Sequence of chain 1.A:
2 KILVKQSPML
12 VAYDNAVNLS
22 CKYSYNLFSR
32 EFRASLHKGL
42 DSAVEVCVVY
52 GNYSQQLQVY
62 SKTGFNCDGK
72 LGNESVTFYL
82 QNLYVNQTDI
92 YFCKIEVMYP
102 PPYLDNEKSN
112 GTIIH

Binding-site contacts:
Ligand atom O6 contacts residue LEU41 of chain 2.A at 2.6 Å (h-bond).
Ligand atom C7 contacts residue LEU4 of chain 1.A at 4.2 Å (hydrophobic).
Ligand atom C6 contacts residue ASP42 of chain 2.A at 4.0 Å.
Ligand atom C5 contacts residue ASN111 of chain 1.A at 3.6 Å.
Ligand atom O6 contacts residue ASP42 of chain 2.A at 3.2 Å.
Ligand atom O7 contacts residue LEU4 of chain 1.A at 3.8 Å.
Ligand atom C7 contacts residue GLU108 of chain 1.A at 4.2 Å.
Ligand atom C3 contacts residue ASN111 of chain 1.A at 3.9 Å.
Ligand atom C8 contacts residue LEU4 of chain 1.A at 4.0 Å (hydrophobic).
Ligand atom C8 contacts residue GLU108 of chain 1.A at 3.6 Å.
Ligand atom C6 contacts residue LEU41 of chain 2.A at 3.9 Å (hydrophobic).
Ligand atom C4 contacts residue ASN111 of chain 1.A at 4.3 Å.
Ligand atom O7 contacts residue GLU108 of chain 1.A at 4.3 Å.
Ligand atom C1 contacts residue ASN111 of chain 1.A at 1.4 Å.
Ligand atom N2 contacts residue ASN111 of chain 1.A at 3.0 Å (h-bond).
Ligand atom O5 contacts residue ASN111 of chain 1.A at 2.3 Å (h-bond).
Ligand atom C7 contacts residue ASN111 of chain 1.A at 4.3 Å.
Ligand atom O5 contacts residue LEU41 of chain 2.A at 4.2 Å.
Ligand atom C8 contacts residue LYS109 of chain 1.A at 4.2 Å.
Ligand atom C2 contacts residue ASN111 of chain 1.A at 2.6 Å.
Ligand atom C1 contacts residue LEU41 of chain 2.A at 3.9 Å (hydrophobic).

Sequence of chain 2.A:
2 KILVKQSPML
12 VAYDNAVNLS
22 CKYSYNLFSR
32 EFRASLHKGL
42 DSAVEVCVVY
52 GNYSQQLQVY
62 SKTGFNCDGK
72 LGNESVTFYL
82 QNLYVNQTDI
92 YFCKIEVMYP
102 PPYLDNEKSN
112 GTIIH

A protein and the small-molecule ligand that binds it are described below.
Small molecule (SMILES): CC(=O)N[C@H]1[C@H](O[C@H]2[C@H](O)[C@@H](NC(C)=O)CO[C@@H]2CO)O[C@H](CO)[C@@H](O)[C@@H]1O